This protein binds this small molecule.
Small molecule (SMILES): CC(=O)N[C@@H]1[C@@H](O)[C@H](O)[C@@H](CO)O[C@H]1O

Sequence of chain 1.A:
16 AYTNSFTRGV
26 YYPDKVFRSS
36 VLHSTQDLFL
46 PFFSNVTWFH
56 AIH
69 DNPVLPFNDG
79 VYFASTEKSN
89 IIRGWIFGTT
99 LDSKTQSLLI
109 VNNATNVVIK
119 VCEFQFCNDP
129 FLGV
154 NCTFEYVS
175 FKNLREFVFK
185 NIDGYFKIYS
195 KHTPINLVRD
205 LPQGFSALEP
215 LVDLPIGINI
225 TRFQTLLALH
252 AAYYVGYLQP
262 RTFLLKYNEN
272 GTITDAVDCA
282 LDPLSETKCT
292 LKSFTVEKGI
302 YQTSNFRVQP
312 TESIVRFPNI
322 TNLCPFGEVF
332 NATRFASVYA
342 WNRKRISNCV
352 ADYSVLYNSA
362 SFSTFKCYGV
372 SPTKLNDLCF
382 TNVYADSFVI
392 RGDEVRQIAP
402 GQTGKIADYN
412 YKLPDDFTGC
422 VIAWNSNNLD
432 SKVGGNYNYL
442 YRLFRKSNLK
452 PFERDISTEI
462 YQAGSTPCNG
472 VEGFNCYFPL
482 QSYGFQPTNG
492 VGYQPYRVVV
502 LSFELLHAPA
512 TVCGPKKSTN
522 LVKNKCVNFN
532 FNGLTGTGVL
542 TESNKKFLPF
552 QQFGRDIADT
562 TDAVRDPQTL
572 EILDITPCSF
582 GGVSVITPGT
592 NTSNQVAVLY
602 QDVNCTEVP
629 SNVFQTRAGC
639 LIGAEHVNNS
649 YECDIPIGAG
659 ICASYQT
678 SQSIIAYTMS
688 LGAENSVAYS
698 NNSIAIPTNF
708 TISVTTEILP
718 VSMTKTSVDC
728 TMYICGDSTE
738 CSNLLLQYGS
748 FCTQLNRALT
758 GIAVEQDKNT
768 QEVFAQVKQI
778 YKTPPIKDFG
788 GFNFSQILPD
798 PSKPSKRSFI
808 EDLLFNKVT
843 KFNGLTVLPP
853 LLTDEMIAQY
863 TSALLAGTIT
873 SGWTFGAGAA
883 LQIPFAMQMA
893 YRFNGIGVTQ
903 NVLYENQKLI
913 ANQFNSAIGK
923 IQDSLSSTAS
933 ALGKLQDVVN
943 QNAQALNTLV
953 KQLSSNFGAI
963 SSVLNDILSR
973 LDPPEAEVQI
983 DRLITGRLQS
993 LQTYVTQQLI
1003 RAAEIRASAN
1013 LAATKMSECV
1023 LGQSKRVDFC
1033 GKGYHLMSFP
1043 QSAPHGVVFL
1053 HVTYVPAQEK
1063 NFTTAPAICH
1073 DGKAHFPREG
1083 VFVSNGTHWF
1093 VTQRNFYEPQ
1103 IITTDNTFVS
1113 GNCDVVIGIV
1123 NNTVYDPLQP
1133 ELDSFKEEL

Binding-site contacts:
Ligand atom C1 contacts residue ASN154 of chain 1.A at 1.4 Å.
Ligand atom C8 contacts residue ASN154 of chain 1.A at 4.3 Å.
Ligand atom O5 contacts residue ASN154 of chain 1.A at 2.4 Å (h-bond).
Ligand atom C7 contacts residue GLU121 of chain 1.A at 4.2 Å.
Ligand atom C2 contacts residue ASN154 of chain 1.A at 2.5 Å.
Ligand atom C4 contacts residue ASN154 of chain 1.A at 4.2 Å.
Ligand atom C7 contacts residue ASN154 of chain 1.A at 3.9 Å.
Ligand atom C3 contacts residue ASN154 of chain 1.A at 3.8 Å.
Ligand atom O7 contacts residue GLU121 of chain 1.A at 3.9 Å.
Ligand atom O7 contacts residue ASN154 of chain 1.A at 4.4 Å.
Ligand atom C5 contacts residue ASN154 of chain 1.A at 3.7 Å.
Ligand atom N2 contacts residue ASN154 of chain 1.A at 2.9 Å (h-bond).